Binding-site contacts:
Ligand atom O6 contacts residue ASN234 of chain 1.C at 3.7 Å.
Ligand atom O7 contacts residue ASN234 of chain 1.C at 3.6 Å.
Ligand atom C7 contacts residue ASN234 of chain 1.C at 3.4 Å.
Ligand atom C8 contacts residue ASN234 of chain 1.C at 4.5 Å.
Ligand atom O5 contacts residue ASN234 of chain 1.C at 2.5 Å (h-bond).
Ligand atom C4 contacts residue ASN234 of chain 1.C at 4.3 Å.
Ligand atom C1 contacts residue ASN234 of chain 1.C at 1.4 Å.
Ligand atom C5 contacts residue ASN234 of chain 1.C at 3.7 Å.
Ligand atom C6 contacts residue ASN234 of chain 1.C at 4.5 Å.
Ligand atom C2 contacts residue ASN234 of chain 1.C at 2.5 Å.
Ligand atom C3 contacts residue ASN234 of chain 1.C at 3.8 Å.
Ligand atom O6 contacts residue THR114 of chain 1.C at 4.2 Å.
Ligand atom N2 contacts residue ASN234 of chain 1.C at 2.8 Å (h-bond).

Sequence of chain 1.C:
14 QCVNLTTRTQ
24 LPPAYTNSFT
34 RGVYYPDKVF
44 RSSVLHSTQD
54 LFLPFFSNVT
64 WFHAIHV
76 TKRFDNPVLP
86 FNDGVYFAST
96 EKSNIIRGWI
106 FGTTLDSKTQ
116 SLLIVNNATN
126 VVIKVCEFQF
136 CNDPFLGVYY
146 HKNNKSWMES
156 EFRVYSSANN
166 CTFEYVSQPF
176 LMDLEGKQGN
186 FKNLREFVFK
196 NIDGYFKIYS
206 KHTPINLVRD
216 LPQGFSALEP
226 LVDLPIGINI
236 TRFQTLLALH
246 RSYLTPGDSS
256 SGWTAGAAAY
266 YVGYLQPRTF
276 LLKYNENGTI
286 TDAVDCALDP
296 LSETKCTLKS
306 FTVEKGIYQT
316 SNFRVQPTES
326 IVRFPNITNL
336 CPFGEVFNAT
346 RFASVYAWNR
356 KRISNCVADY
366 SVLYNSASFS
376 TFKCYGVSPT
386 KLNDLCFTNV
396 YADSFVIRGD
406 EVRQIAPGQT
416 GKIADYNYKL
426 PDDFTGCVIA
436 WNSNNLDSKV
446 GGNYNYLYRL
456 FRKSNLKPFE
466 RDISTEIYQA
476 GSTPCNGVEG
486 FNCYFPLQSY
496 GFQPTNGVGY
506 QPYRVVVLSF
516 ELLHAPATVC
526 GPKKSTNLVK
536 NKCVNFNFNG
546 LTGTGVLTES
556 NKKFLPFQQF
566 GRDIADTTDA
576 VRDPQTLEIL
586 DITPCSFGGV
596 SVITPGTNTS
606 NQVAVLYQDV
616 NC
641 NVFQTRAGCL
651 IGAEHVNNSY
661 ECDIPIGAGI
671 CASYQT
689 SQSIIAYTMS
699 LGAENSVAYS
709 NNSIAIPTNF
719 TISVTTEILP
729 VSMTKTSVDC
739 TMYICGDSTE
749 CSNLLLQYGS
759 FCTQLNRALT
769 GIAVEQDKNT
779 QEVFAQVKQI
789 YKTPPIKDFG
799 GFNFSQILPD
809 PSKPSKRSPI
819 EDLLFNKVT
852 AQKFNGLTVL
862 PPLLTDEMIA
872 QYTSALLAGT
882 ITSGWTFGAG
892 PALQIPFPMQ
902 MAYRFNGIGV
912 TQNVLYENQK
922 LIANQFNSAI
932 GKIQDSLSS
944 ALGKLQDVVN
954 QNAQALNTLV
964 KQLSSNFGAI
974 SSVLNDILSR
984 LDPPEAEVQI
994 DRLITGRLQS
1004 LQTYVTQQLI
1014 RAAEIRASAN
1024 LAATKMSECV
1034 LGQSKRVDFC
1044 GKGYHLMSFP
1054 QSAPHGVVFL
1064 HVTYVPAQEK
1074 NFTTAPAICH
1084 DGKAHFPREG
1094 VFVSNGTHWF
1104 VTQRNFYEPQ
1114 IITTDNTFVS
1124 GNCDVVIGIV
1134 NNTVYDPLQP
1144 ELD

This small molecule binds to this protein.
Small molecule (SMILES): CC(=O)N[C@@H]1[C@@H](O)[C@H](O)[C@@H](CO)O[C@H]1O